A small-molecule ligand and the protein it binds are described below.
Small molecule (SMILES): O=C(O)CC[C@H](CO)C(=O)O

Binding-site contacts:
Ligand atom OE1 contacts residue MET194 of chain 1.E at 4.3 Å.
Ligand atom OXT contacts residue SER149 of chain 1.E at 2.6 Å (h-bond).
Ligand atom OE1 contacts residue ILE154 of chain 1.E at 4.2 Å.
Ligand atom OE1 contacts residue VAL214 of chain 1.E at 4.2 Å.
Ligand atom O01 contacts residue PHE105 of chain 1.E at 3.7 Å.
Ligand atom CD contacts residue VAL150 of chain 1.E at 4.2 Å (hydrophobic).
Ligand atom CD contacts residue MET194 of chain 1.E at 4.2 Å (hydrophobic).
Ligand atom CG contacts residue MET194 of chain 1.E at 3.9 Å (hydrophobic).
Ligand atom O01 contacts residue TYR103 of chain 1.E at 3.8 Å.
Ligand atom CD contacts residue VAL214 of chain 1.E at 4.4 Å (hydrophobic).
Ligand atom OE2 contacts residue MET194 of chain 1.E at 3.7 Å.
Ligand atom C02 contacts residue ILE205 of chain 1.E at 3.6 Å (hydrophobic).
Ligand atom O contacts residue TYR162 of chain 1.E at 2.4 Å (h-bond).
Ligand atom OE1 contacts residue LEU210 of chain 1.E at 4.2 Å.
Ligand atom C02 contacts residue TYR103 of chain 1.E at 3.9 Å (hydrophobic).
Ligand atom OE1 contacts residue PRO156 of chain 1.E at 4.2 Å.
Ligand atom O contacts residue SER149 of chain 1.E at 4.2 Å.
Ligand atom CD contacts residue ILE154 of chain 1.E at 4.3 Å (hydrophobic).
Ligand atom CD contacts residue VAL151 of chain 1.E at 4.3 Å (hydrophobic).
Ligand atom OE2 contacts residue VAL214 of chain 1.E at 4.0 Å.
Ligand atom OXT contacts residue NAP1 of chain 1.Z at 3.3 Å.
Ligand atom O01 contacts residue TYR162 of chain 1.E at 4.1 Å.
Ligand atom C contacts residue TYR162 of chain 1.E at 3.3 Å (hydrophobic).
Ligand atom OE2 contacts residue ILE154 of chain 1.E at 3.8 Å.
Ligand atom OE1 contacts residue VAL151 of chain 1.E at 4.1 Å.
Ligand atom O contacts residue NAP1 of chain 1.Z at 3.1 Å.
Ligand atom CB contacts residue VAL151 of chain 1.E at 4.4 Å (hydrophobic).
Ligand atom C contacts residue SER149 of chain 1.E at 3.7 Å.
Ligand atom C contacts residue NAP1 of chain 1.Z at 3.1 Å.
Ligand atom O contacts residue TYR103 of chain 1.E at 3.8 Å.
Ligand atom OXT contacts residue TYR162 of chain 1.E at 3.3 Å.
Ligand atom OE2 contacts residue VAL150 of chain 1.E at 3.6 Å.
Ligand atom OXT contacts residue VAL151 of chain 1.E at 3.5 Å.
Ligand atom CG contacts residue NAP1 of chain 1.Z at 4.3 Å.
Ligand atom CG contacts residue GLY193 of chain 1.E at 4.3 Å.
Ligand atom CA contacts residue NAP1 of chain 1.Z at 3.5 Å.
Ligand atom C02 contacts residue THR200 of chain 1.E at 4.1 Å.
Ligand atom O01 contacts residue ILE205 of chain 1.E at 3.5 Å.
Ligand atom OE2 contacts residue GLY193 of chain 1.E at 4.3 Å.
Ligand atom C02 contacts residue NAP1 of chain 1.Z at 4.1 Å.

Sequence of chain 1.E:
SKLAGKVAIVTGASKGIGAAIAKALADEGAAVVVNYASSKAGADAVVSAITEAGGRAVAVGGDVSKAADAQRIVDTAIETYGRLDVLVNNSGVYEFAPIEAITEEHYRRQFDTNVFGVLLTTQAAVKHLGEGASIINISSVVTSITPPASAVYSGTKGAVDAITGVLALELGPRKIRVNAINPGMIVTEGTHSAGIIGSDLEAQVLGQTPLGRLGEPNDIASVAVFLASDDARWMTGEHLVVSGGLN